A small-molecule ligand and the protein it binds are described below.
Small molecule (SMILES): OC[C@H]1O[C@@H](O)[C@@H](O)[C@@H](O)[C@@H]1O

Sequence of chain 27.D:
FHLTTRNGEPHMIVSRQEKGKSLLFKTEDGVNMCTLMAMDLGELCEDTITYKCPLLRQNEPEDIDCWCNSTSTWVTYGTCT

Binding-site contacts:
Ligand atom O2 contacts residue NAG1 of chain 27.T at 3.4 Å (h-bond).
Ligand atom C2 contacts residue NAG1 of chain 27.T at 2.9 Å.
Ligand atom C5 contacts residue NAG1 of chain 27.T at 3.8 Å.
Ligand atom C3 contacts residue BMA1 of chain 27.V at 2.5 Å.
Ligand atom C2 contacts residue BMA1 of chain 27.V at 3.2 Å.
Ligand atom O2 contacts residue BMA1 of chain 27.V at 3.0 Å (h-bond).
Ligand atom O3 contacts residue BMA1 of chain 27.V at 1.1 Å.
Ligand atom O5 contacts residue NAG1 of chain 27.T at 2.5 Å (h-bond).
Ligand atom C4 contacts residue BMA1 of chain 27.V at 3.6 Å.
Ligand atom C3 contacts residue NAG1 of chain 27.T at 4.1 Å.
Ligand atom O4 contacts residue BMA1 of chain 27.V at 4.0 Å.
Ligand atom C1 contacts residue NAG1 of chain 27.T at 1.7 Å.
Ligand atom C2 contacts residue HIS2 of chain 27.D at 4.5 Å.
Ligand atom O2 contacts residue HIS2 of chain 27.D at 3.4 Å (h-bond).
Ligand atom O6 contacts residue NAG1 of chain 27.T at 4.5 Å.